Sequence of chain 1.A:
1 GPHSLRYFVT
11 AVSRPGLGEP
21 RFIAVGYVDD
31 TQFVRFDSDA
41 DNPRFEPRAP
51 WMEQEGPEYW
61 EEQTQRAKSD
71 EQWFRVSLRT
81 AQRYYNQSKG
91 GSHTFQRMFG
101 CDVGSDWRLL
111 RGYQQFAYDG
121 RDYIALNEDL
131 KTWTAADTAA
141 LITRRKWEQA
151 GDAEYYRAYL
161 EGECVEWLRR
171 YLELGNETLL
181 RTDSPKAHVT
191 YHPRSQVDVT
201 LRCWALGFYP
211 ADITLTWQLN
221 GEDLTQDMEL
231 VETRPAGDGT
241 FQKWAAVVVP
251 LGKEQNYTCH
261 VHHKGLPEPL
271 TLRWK

The protein below binds the small molecule below.
Small molecule (SMILES): CC(C)C[C@H](NC(=O)[C@H](C)NC(=O)[C@H](CCCN=C(N)N)NC(=O)[C@@H](NC(=O)[C@H](CCCN=C(N)N)NC(=O)[C@H](CCC(N)=O)NC(=O)[C@H](Cc1ccc(O)cc1)NC(=O)[C@@H](N)[C@@H](C)O)[C@@H](C)O)C(=O)N[C@H](C(=O)O)C(C)C

Binding-site contacts:
Ligand atom NE contacts residue TYR155 of chain 1.A at 3.0 Å.
Ligand atom CB contacts residue ASP152 of chain 1.A at 3.3 Å.
Ligand atom O contacts residue LYS146 of chain 1.A at 2.8 Å (salt-bridge).
Ligand atom N contacts residue ASP70 of chain 1.A at 2.9 Å (salt-bridge).
Ligand atom OXT contacts residue THR143 of chain 1.A at 2.9 Å (h-bond).
Ligand atom CZ contacts residue TYR155 of chain 1.A at 3.1 Å (hydrophobic).
Ligand atom CD contacts residue ASP152 of chain 1.A at 3.2 Å.
Ligand atom O contacts residue TRP147 of chain 1.A at 3.3 Å (h-bond).
Ligand atom CB contacts residue GLN63 of chain 1.A at 3.0 Å.
Ligand atom N contacts residue ASP152 of chain 1.A at 2.9 Å (salt-bridge).
Ligand atom CD contacts residue TYR159 of chain 1.A at 3.3 Å (hydrophobic).
Ligand atom OH contacts residue VAL9 of chain 1.A at 3.3 Å.
Ligand atom N contacts residue GLN63 of chain 1.A at 2.7 Å (h-bond).
Ligand atom OG1 contacts residue GLN63 of chain 1.A at 2.5 Å (h-bond).
Ligand atom OXT contacts residue TYR84 of chain 1.A at 2.7 Å (h-bond).
Ligand atom O contacts residue TYR159 of chain 1.A at 2.7 Å (h-bond).
Ligand atom CB contacts residue ASP152 of chain 1.A at 3.0 Å.
Ligand atom O contacts residue ARG66 of chain 1.A at 2.5 Å (salt-bridge).
Ligand atom N contacts residue TYR171 of chain 1.A at 2.7 Å (h-bond).
Ligand atom N contacts residue TYR7 of chain 1.A at 2.9 Å (h-bond).
Ligand atom C contacts residue TYR7 of chain 1.A at 3.3 Å (hydrophobic).
Ligand atom O contacts residue ARG97 of chain 1.A at 2.9 Å (salt-bridge).
Ligand atom CD2 contacts residue TRP73 of chain 1.A at 3.3 Å (hydrophobic).
Ligand atom O contacts residue TRP73 of chain 1.A at 3.0 Å (h-bond).
Ligand atom CG2 contacts residue TRP73 of chain 1.A at 3.1 Å (hydrophobic).
Ligand atom CA contacts residue TYR7 of chain 1.A at 3.3 Å (hydrophobic).
Ligand atom NE2 contacts residue TYR159 of chain 1.A at 2.9 Å.
Ligand atom NH2 contacts residue TYR155 of chain 1.A at 2.8 Å.
Ligand atom CE2 contacts residue ASP70 of chain 1.A at 3.1 Å.
Ligand atom OG1 contacts residue ARG97 of chain 1.A at 3.0 Å (salt-bridge).
Ligand atom OE1 contacts residue TYR159 of chain 1.A at 3.3 Å.
Ligand atom NE contacts residue SER69 of chain 1.A at 3.0 Å (h-bond).
Ligand atom CA contacts residue TYR171 of chain 1.A at 3.2 Å (hydrophobic).
Ligand atom CZ contacts residue ASP70 of chain 1.A at 3.2 Å.
Ligand atom CG1 contacts residue THR143 of chain 1.A at 2.8 Å.
Ligand atom O contacts residue LYS146 of chain 1.A at 3.0 Å (salt-bridge).
Ligand atom N contacts residue TYR156 of chain 1.A at 2.9 Å (h-bond).
Ligand atom CG1 contacts residue TYR123 of chain 1.A at 2.6 Å (hydrophobic).
Ligand atom OH contacts residue ASP70 of chain 1.A at 2.6 Å (salt-bridge).
Ligand atom O contacts residue TRP73 of chain 1.A at 2.6 Å (h-bond).